Sequence of chain 1.B:
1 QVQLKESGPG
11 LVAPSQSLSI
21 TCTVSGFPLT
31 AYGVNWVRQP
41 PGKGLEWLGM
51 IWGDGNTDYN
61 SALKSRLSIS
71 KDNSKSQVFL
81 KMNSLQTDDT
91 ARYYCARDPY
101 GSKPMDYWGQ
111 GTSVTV

Binding-site contacts:
Ligand atom O7 contacts residue ASP54 of chain 1.B at 4.4 Å.
Ligand atom C4 contacts residue ASN255 of chain 1.A at 4.2 Å.
Ligand atom N2 contacts residue SER257 of chain 1.A at 4.3 Å.
Ligand atom C1 contacts residue ASN255 of chain 1.A at 1.4 Å.
Ligand atom C5 contacts residue ASN255 of chain 1.A at 3.5 Å.
Ligand atom C2 contacts residue ASN255 of chain 1.A at 2.6 Å.
Ligand atom C3 contacts residue ASN255 of chain 1.A at 3.8 Å.
Ligand atom C6 contacts residue PHE258 of chain 1.A at 4.3 Å (hydrophobic).
Ligand atom O7 contacts residue ASN255 of chain 1.A at 3.7 Å.
Ligand atom N2 contacts residue ASN255 of chain 1.A at 3.0 Å (h-bond).
Ligand atom O5 contacts residue ASN255 of chain 1.A at 2.2 Å (h-bond).
Ligand atom C7 contacts residue ASN255 of chain 1.A at 3.5 Å.

The protein below binds the small molecule below.
Small molecule (SMILES): CC(=O)N[C@H]1[C@H](O[C@H]2[C@H](O)[C@@H](NC(C)=O)CO[C@@H]2CO)O[C@H](CO)[C@@H](O[C@@H]2O[C@H](CO)[C@@H](O)[C@H](O)[C@@H]2O)[C@@H]1O

Sequence of chain 1.A:
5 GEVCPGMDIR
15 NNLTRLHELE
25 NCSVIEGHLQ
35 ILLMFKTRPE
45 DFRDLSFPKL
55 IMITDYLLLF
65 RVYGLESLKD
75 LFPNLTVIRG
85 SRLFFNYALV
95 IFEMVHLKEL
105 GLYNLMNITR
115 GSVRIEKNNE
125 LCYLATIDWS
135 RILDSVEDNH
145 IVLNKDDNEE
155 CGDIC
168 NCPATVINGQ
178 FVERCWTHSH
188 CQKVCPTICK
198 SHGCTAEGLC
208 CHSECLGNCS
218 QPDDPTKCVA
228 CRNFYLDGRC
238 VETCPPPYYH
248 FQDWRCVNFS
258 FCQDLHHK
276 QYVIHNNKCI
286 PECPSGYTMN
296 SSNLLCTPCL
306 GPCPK